Sequence of chain 1.D:
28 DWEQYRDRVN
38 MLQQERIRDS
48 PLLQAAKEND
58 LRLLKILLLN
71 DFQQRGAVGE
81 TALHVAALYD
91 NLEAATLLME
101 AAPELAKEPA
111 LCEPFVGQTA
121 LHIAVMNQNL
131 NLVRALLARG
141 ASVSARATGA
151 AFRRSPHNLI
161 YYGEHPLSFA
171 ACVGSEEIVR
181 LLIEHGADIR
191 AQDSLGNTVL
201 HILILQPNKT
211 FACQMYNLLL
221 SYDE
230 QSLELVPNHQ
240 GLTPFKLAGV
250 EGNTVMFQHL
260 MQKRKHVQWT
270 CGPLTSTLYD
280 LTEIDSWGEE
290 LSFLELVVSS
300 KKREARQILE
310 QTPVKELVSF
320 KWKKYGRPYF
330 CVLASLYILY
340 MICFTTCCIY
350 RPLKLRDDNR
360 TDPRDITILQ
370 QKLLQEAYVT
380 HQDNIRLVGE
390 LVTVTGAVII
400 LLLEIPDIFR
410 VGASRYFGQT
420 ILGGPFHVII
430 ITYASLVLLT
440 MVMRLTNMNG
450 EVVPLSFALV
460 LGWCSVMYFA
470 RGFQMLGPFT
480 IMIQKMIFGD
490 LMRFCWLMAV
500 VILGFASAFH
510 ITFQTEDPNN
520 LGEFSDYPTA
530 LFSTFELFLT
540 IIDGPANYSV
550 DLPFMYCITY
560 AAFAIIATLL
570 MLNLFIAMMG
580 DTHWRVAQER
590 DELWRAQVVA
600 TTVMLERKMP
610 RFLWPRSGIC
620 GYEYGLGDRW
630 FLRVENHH

Sequence of chain 1.C:
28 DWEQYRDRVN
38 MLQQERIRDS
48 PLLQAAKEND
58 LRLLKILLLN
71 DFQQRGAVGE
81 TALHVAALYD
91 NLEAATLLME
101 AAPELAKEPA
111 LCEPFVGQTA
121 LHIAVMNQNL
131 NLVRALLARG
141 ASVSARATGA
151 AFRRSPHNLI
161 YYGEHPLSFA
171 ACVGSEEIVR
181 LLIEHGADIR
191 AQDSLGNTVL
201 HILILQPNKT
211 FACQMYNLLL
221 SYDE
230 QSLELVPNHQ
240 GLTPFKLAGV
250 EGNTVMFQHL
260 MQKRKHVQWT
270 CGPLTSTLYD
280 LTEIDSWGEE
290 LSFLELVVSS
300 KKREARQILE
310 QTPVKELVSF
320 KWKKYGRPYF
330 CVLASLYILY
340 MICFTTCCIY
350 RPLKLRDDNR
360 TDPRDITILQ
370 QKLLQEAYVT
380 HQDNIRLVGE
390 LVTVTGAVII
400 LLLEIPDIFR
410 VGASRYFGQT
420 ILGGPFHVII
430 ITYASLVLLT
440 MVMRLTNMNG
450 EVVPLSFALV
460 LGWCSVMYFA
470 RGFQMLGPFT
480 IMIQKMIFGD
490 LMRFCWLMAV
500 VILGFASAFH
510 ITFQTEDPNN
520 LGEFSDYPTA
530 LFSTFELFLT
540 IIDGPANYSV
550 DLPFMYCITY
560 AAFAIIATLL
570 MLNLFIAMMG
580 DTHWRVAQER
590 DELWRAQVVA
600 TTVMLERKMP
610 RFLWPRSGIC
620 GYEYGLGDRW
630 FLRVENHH

Binding-site contacts:
Ligand atom CL4 contacts residue SER334 of chain 1.D at 4.0 Å.
Ligand atom CL2 contacts residue LEU496 of chain 1.C at 3.6 Å.
Ligand atom C19 contacts residue TRP495 of chain 1.C at 4.0 Å (hydrophobic).
Ligand atom C3 contacts residue PHE472 of chain 1.D at 3.4 Å (hydrophobic).
Ligand atom C10 contacts residue CPL1 of chain 1.T at 4.0 Å.
Ligand atom C2 contacts residue VAL465 of chain 1.D at 3.9 Å (hydrophobic).
Ligand atom CL4 contacts residue PHE472 of chain 1.D at 3.5 Å.
Ligand atom CL2 contacts residue MET466 of chain 1.D at 3.7 Å.
Ligand atom C13 contacts residue VAL465 of chain 1.D at 3.2 Å (hydrophobic).
Ligand atom C17 contacts residue ILE337 of chain 1.D at 4.0 Å (hydrophobic).
Ligand atom C7 contacts residue LEU475 of chain 1.D at 3.7 Å (hydrophobic).
Ligand atom C9 contacts residue LEU475 of chain 1.D at 3.7 Å (hydrophobic).
Ligand atom C16 contacts residue ILE337 of chain 1.D at 3.9 Å (hydrophobic).
Ligand atom C7 contacts residue TRP495 of chain 1.C at 3.2 Å (hydrophobic).
Ligand atom C15 contacts residue SER334 of chain 1.D at 3.3 Å.
Ligand atom O20 contacts residue LEU475 of chain 1.D at 4.1 Å.
Ligand atom C9 contacts residue TRP495 of chain 1.C at 3.6 Å (hydrophobic).
Ligand atom C2 contacts residue ALA469 of chain 1.D at 3.9 Å (hydrophobic).
Ligand atom C9 contacts residue CPL1 of chain 1.T at 4.0 Å.
Ligand atom CL8 contacts residue ILE337 of chain 1.D at 4.0 Å.
Ligand atom C13 contacts residue ALA469 of chain 1.D at 3.6 Å (hydrophobic).
Ligand atom C15 contacts residue ILE337 of chain 1.D at 4.2 Å (hydrophobic).
Ligand atom C11 contacts residue LEU475 of chain 1.D at 4.1 Å (hydrophobic).
Ligand atom N19 contacts residue PHE472 of chain 1.D at 3.6 Å.
Ligand atom C1 contacts residue LEU475 of chain 1.D at 3.8 Å (hydrophobic).
Ligand atom C2 contacts residue PHE468 of chain 1.D at 4.0 Å (hydrophobic).
Ligand atom C6 contacts residue TRP495 of chain 1.C at 3.7 Å (hydrophobic).
Ligand atom C10 contacts residue TRP495 of chain 1.C at 4.0 Å (hydrophobic).
Ligand atom CL4 contacts residue ALA333 of chain 1.D at 4.2 Å.
Ligand atom C21 contacts residue TRP495 of chain 1.C at 3.9 Å (hydrophobic).
Ligand atom C11 contacts residue VAL465 of chain 1.D at 4.1 Å (hydrophobic).
Ligand atom CL2 contacts residue TRP495 of chain 1.C at 4.1 Å.
Ligand atom C14 contacts residue SER334 of chain 1.D at 4.2 Å.
Ligand atom C6 contacts residue LEU475 of chain 1.D at 3.6 Å (hydrophobic).
Ligand atom CL2 contacts residue VAL499 of chain 1.C at 3.8 Å.
Ligand atom C13 contacts residue PHE468 of chain 1.D at 4.2 Å (hydrophobic).
Ligand atom CL4 contacts residue CYS330 of chain 1.D at 4.1 Å.
Ligand atom C10 contacts residue LEU475 of chain 1.D at 3.5 Å (hydrophobic).
Ligand atom C8 contacts residue PHE472 of chain 1.D at 3.8 Å (hydrophobic).
Ligand atom C2 contacts residue LEU475 of chain 1.D at 4.1 Å (hydrophobic).

This protein binds this small molecule.
Small molecule (SMILES): Clc1ccc(COC(Cn2ccnc2)c2ccc(Cl)cc2Cl)cc1